Sequence of chain 1.B:
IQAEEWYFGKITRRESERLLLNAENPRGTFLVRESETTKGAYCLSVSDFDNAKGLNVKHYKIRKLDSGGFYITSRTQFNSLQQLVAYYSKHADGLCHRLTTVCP

Binding-site contacts:
Ligand atom CD2 contacts residue HIS62 of chain 1.A at 3.8 Å.
Ligand atom CD1 contacts residue GLU18 of chain 1.B at 3.6 Å.
Ligand atom O1P contacts residue GLU18 of chain 1.B at 3.9 Å.
Ligand atom C3' contacts residue ILE75 of chain 1.A at 3.7 Å (hydrophobic).
Ligand atom CD contacts residue LYS61 of chain 1.A at 4.0 Å.
Ligand atom O1P contacts residue THR40 of chain 1.A at 3.1 Å.
Ligand atom CG contacts residue TYR63 of chain 1.A at 3.9 Å (hydrophobic).
Ligand atom C3' contacts residue THR76 of chain 1.A at 3.8 Å.
Ligand atom N contacts residue HIS62 of chain 1.A at 2.9 Å (h-bond).
Ligand atom CE1 contacts residue LYS64 of chain 1.A at 3.9 Å.
Ligand atom O contacts residue ARG16 of chain 1.A at 2.8 Å (salt-bridge).
Ligand atom P contacts residue ARG36 of chain 1.A at 3.8 Å.
Ligand atom CB contacts residue TYR63 of chain 1.A at 3.6 Å (hydrophobic).
Ligand atom C contacts residue HIS62 of chain 1.A at 3.6 Å.
Ligand atom CB contacts residue HIS62 of chain 1.A at 3.6 Å.
Ligand atom CA contacts residue HIS62 of chain 1.A at 3.8 Å.
Ligand atom O2P contacts residue THR40 of chain 1.A at 3.9 Å.
Ligand atom CZ contacts residue SER38 of chain 1.A at 3.9 Å.
Ligand atom O3P contacts residue ARG16 of chain 1.A at 2.9 Å (salt-bridge).
Ligand atom CB contacts residue HIS62 of chain 1.A at 3.9 Å.
Ligand atom C3' contacts residue TYR63 of chain 1.A at 3.9 Å (hydrophobic).
Ligand atom CG contacts residue LYS61 of chain 1.A at 4.0 Å.
Ligand atom CD2 contacts residue LYS64 of chain 1.A at 3.5 Å.
Ligand atom O2P contacts residue GLU39 of chain 1.A at 2.8 Å (salt-bridge).
Ligand atom CE1 contacts residue GLU18 of chain 1.B at 3.2 Å.
Ligand atom C4' contacts residue GLY97 of chain 1.A at 3.6 Å.
Ligand atom P contacts residue SER38 of chain 1.A at 3.9 Å.
Ligand atom CG contacts residue LYS64 of chain 1.A at 4.0 Å.
Ligand atom CA contacts residue HIS62 of chain 1.A at 3.4 Å.
Ligand atom O3P contacts residue ARG36 of chain 1.A at 2.9 Å (salt-bridge).
Ligand atom CG contacts residue HIS62 of chain 1.A at 3.5 Å.
Ligand atom O2P contacts residue ARG36 of chain 1.A at 2.9 Å (salt-bridge).
Ligand atom OH contacts residue SER38 of chain 1.A at 3.0 Å (h-bond).
Ligand atom P contacts residue ARG16 of chain 1.A at 4.0 Å.
Ligand atom O2P contacts residue SER38 of chain 1.A at 3.5 Å.
Ligand atom C contacts residue ARG16 of chain 1.A at 3.3 Å.
Ligand atom CH3 contacts residue ARG16 of chain 1.A at 3.6 Å.
Ligand atom CE2 contacts residue CYS46 of chain 1.A at 3.7 Å (hydrophobic).
Ligand atom CD1 contacts residue LYS64 of chain 1.A at 3.9 Å.
Ligand atom C4' contacts residue THR76 of chain 1.A at 3.3 Å.

This small molecule binds to this protein.
Small molecule (SMILES): CCCC[C@@H]1CCCN(C(=O)[C@H](CCC(=O)O)NC(=O)[C@H](Cc2ccc(OP(=O)(O)O)cc2)NC(C)=O)C1

Sequence of chain 1.A:
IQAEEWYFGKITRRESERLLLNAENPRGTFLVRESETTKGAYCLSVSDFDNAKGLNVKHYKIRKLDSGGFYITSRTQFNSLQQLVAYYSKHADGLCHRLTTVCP